Binding-site contacts:
Ligand atom CBE contacts residue GLU48 of chain 1.C at 3.5 Å.
Ligand atom CAO contacts residue ALA45 of chain 1.C at 3.8 Å (hydrophobic).
Ligand atom CBA contacts residue ILE119 of chain 1.C at 3.7 Å (hydrophobic).
Ligand atom CAA contacts residue PRO230 of chain 1.C at 3.7 Å (hydrophobic).
Ligand atom CAH contacts residue VAL228 of chain 1.C at 3.8 Å (hydrophobic).
Ligand atom CBH contacts residue MET83 of chain 1.C at 3.4 Å (hydrophobic).
Ligand atom OBI contacts residue GLU48 of chain 1.C at 2.7 Å (salt-bridge).
Ligand atom CAO contacts residue THR42 of chain 1.C at 3.4 Å.
Ligand atom CAA contacts residue ASN227 of chain 1.C at 3.8 Å.
Ligand atom CAH contacts residue ASP46 of chain 1.C at 3.8 Å.
Ligand atom CAQ contacts residue LEU41 of chain 1.C at 3.7 Å (hydrophobic).
Ligand atom CBB contacts residue MET83 of chain 1.C at 3.6 Å (hydrophobic).
Ligand atom OBC contacts residue HIS219 of chain 1.C at 2.6 Å (h-bond).
Ligand atom OBI contacts residue ARG89 of chain 1.C at 2.6 Å (salt-bridge).
Ligand atom CAT contacts residue PHE99 of chain 1.C at 3.8 Å (hydrophobic).
Ligand atom OBC contacts residue GLY216 of chain 1.C at 3.7 Å.
Ligand atom CAD contacts residue ASP46 of chain 1.C at 3.4 Å.
Ligand atom CAE contacts residue TRP78 of chain 1.C at 3.8 Å (hydrophobic).
Ligand atom CAC contacts residue ASP46 of chain 1.C at 3.1 Å.
Ligand atom CBF contacts residue GLU48 of chain 1.C at 3.5 Å.
Ligand atom CAP contacts residue THR42 of chain 1.C at 3.6 Å.
Ligand atom NAF contacts residue ASP46 of chain 1.C at 3.1 Å (salt-bridge).
Ligand atom CBA contacts residue MET83 of chain 1.C at 3.6 Å (hydrophobic).
Ligand atom CAE contacts residue VAL228 of chain 1.C at 3.5 Å (hydrophobic).
Ligand atom CBD contacts residue ALA45 of chain 1.C at 3.8 Å (hydrophobic).
Ligand atom CAL contacts residue LEU220 of chain 1.C at 3.7 Å (hydrophobic).
Ligand atom CBH contacts residue LEU86 of chain 1.C at 3.8 Å (hydrophobic).
Ligand atom CAO contacts residue LEU41 of chain 1.C at 3.6 Å (hydrophobic).
Ligand atom CAG contacts residue ASN227 of chain 1.C at 3.2 Å.
Ligand atom CBF contacts residue ARG89 of chain 1.C at 3.7 Å.
Ligand atom CAZ contacts residue ILE119 of chain 1.C at 3.7 Å (hydrophobic).
Ligand atom CAC contacts residue LEU49 of chain 1.C at 3.8 Å (hydrophobic).
Ligand atom CAD contacts residue LEU49 of chain 1.C at 3.8 Å (hydrophobic).
Ligand atom CAG contacts residue VAL228 of chain 1.C at 3.0 Å (hydrophobic).
Ligand atom CAS contacts residue PHE99 of chain 1.C at 3.9 Å (hydrophobic).
Ligand atom CAZ contacts residue HIS219 of chain 1.C at 3.8 Å.
Ligand atom OBC contacts residue ILE119 of chain 1.C at 3.6 Å.
Ligand atom CAI contacts residue THR42 of chain 1.C at 3.8 Å.
Ligand atom CAA contacts residue VAL228 of chain 1.C at 3.2 Å (hydrophobic).
Ligand atom CAY contacts residue MET116 of chain 1.C at 3.8 Å (hydrophobic).

The small molecule below binds the protein below.
Small molecule (SMILES): Cc1c(-c2ccc(O)cc2)n(Cc2ccc(OCCN3CCCCCC3)cc2)c2ccc(O)cc12

Sequence of chain 1.C:
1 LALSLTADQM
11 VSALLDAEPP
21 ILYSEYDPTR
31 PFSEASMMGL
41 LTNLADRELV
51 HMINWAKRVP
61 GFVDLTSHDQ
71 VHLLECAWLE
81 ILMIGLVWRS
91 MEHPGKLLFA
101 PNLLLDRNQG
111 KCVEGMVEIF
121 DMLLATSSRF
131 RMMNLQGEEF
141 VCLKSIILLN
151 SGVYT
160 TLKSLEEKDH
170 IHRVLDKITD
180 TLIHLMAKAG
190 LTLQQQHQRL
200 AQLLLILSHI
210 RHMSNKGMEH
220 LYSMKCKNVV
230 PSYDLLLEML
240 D